Binding-site contacts:
Ligand atom C8 contacts residue SER182 of chain 1.A at 3.4 Å.
Ligand atom C8 contacts residue ASN184 of chain 1.A at 3.7 Å.
Ligand atom O7 contacts residue ASN184 of chain 1.A at 2.9 Å (h-bond).
Ligand atom C1 contacts residue ASN316 of chain 1.A at 1.4 Å.
Ligand atom N2 contacts residue ASN316 of chain 1.A at 3.0 Å (h-bond).
Ligand atom C2 contacts residue ASN316 of chain 1.A at 2.5 Å.
Ligand atom C6 contacts residue LEU319 of chain 1.A at 3.8 Å (hydrophobic).
Ligand atom O5 contacts residue ASN316 of chain 1.A at 2.3 Å (h-bond).
Ligand atom C7 contacts residue SER182 of chain 1.A at 4.1 Å.
Ligand atom O7 contacts residue SER183 of chain 1.A at 3.3 Å.
Ligand atom C1 contacts residue THR318 of chain 1.A at 4.4 Å.
Ligand atom O7 contacts residue SER182 of chain 1.A at 4.0 Å.
Ligand atom C7 contacts residue ASN184 of chain 1.A at 3.7 Å.
Ligand atom O5 contacts residue LEU319 of chain 1.A at 3.9 Å.
Ligand atom O7 contacts residue ASN316 of chain 1.A at 3.2 Å (h-bond).
Ligand atom C7 contacts residue SER183 of chain 1.A at 4.1 Å.
Ligand atom O6 contacts residue LEU319 of chain 1.A at 3.7 Å.
Ligand atom C3 contacts residue ASN316 of chain 1.A at 3.8 Å.
Ligand atom C7 contacts residue ASN316 of chain 1.A at 3.4 Å.
Ligand atom C4 contacts residue ASN316 of chain 1.A at 4.3 Å.
Ligand atom C5 contacts residue ASN316 of chain 1.A at 3.6 Å.
Ligand atom C8 contacts residue SER183 of chain 1.A at 4.3 Å.

The small molecule below binds the protein below.
Small molecule (SMILES): CC(=O)N[C@@H]1[C@@H](O)[C@H](O)[C@@H](CO)O[C@H]1O

Sequence of chain 1.A:
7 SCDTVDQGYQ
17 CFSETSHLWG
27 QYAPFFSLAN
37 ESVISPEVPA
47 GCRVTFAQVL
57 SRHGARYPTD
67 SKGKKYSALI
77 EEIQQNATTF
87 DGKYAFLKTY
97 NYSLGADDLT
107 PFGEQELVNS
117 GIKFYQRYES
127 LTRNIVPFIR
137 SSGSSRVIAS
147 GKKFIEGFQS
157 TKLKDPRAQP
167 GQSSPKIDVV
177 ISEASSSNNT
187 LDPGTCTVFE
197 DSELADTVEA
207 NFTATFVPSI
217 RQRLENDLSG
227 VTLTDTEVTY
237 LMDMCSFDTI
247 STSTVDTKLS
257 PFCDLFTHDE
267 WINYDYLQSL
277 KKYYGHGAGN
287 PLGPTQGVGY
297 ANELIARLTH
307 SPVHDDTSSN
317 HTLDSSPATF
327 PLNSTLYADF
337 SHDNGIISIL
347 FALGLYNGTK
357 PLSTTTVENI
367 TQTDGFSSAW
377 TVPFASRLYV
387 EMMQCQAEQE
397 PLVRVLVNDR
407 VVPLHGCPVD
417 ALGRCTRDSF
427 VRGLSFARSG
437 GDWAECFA